Sequence of chain 1.B:
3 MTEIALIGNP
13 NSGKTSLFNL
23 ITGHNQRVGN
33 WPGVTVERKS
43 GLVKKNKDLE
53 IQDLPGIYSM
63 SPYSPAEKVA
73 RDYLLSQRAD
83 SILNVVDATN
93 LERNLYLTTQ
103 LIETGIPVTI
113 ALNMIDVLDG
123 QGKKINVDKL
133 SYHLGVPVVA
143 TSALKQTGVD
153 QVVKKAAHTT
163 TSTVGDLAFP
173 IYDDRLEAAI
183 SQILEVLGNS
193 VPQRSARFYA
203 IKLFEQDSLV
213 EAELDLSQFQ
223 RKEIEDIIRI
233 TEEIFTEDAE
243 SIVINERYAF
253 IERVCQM

A small-molecule ligand and the protein it binds are described below.
Small molecule (SMILES): Nc1nc2c(ncn2[C@@H]2O[C@H](CO[P](=O)(O)O[P](=O)(O)NP(=O)(O)O)[C@@H](O)[C@H]2O)c(=O)[nH]1

Binding-site contacts:
Ligand atom C4' contacts residue ASN13 of chain 1.B at 3.5 Å.
Ligand atom N2 contacts residue LEU146 of chain 1.B at 3.4 Å.
Ligand atom O6 contacts residue SER144 of chain 1.B at 3.2 Å.
Ligand atom PB contacts residue MG1 of chain 1.F at 3.3 Å.
Ligand atom C2 contacts residue ASP118 of chain 1.B at 3.5 Å.
Ligand atom O3' contacts residue ASN32 of chain 1.B at 3.3 Å.
Ligand atom O1B contacts residue GLY15 of chain 1.B at 3.1 Å (h-bond).
Ligand atom O1G contacts residue PRO12 of chain 1.B at 3.5 Å.
Ligand atom N1 contacts residue ASP118 of chain 1.B at 2.6 Å (salt-bridge).
Ligand atom O4' contacts residue MET116 of chain 1.B at 3.3 Å.
Ligand atom O1G contacts residue LYS16 of chain 1.B at 2.8 Å (salt-bridge).
Ligand atom O2B contacts residue THR17 of chain 1.B at 2.7 Å (h-bond).
Ligand atom PG contacts residue MG1 of chain 1.F at 3.1 Å.
Ligand atom O1B contacts residue SER14 of chain 1.B at 3.3 Å (h-bond).
Ligand atom C8 contacts residue SER18 of chain 1.B at 3.5 Å.
Ligand atom O1A contacts residue SER18 of chain 1.B at 2.7 Å (h-bond).
Ligand atom O6 contacts residue MET116 of chain 1.B at 3.4 Å (h-bond).
Ligand atom C6 contacts residue MET116 of chain 1.B at 3.5 Å (hydrophobic).
Ligand atom O2A contacts residue GLY31 of chain 1.B at 3.3 Å (h-bond).
Ligand atom C5' contacts residue ASN13 of chain 1.B at 3.2 Å.
Ligand atom O5' contacts residue SER18 of chain 1.B at 3.5 Å (h-bond).
Ligand atom C4' contacts residue GLY31 of chain 1.B at 3.5 Å.
Ligand atom O3A contacts residue GLY15 of chain 1.B at 3.0 Å (h-bond).
Ligand atom N7 contacts residue ALA145 of chain 1.B at 3.5 Å.
Ligand atom C5' contacts residue GLY31 of chain 1.B at 3.1 Å.
Ligand atom N2 contacts residue ASP118 of chain 1.B at 2.8 Å (salt-bridge).
Ligand atom O6 contacts residue ASN115 of chain 1.B at 3.1 Å (h-bond).
Ligand atom N3B contacts residue MG1 of chain 1.F at 3.5 Å.
Ligand atom O2B contacts residue MG1 of chain 1.F at 1.9 Å.
Ligand atom O2G contacts residue VAL36 of chain 1.B at 2.8 Å (h-bond).
Ligand atom O3G contacts residue THR37 of chain 1.B at 2.8 Å (h-bond).
Ligand atom O1A contacts residue THR17 of chain 1.B at 3.4 Å (h-bond).
Ligand atom O1G contacts residue GLY58 of chain 1.B at 3.1 Å (h-bond).
Ligand atom O6 contacts residue ALA145 of chain 1.B at 2.8 Å (h-bond).
Ligand atom O1B contacts residue LYS16 of chain 1.B at 2.7 Å (salt-bridge).
Ligand atom O3G contacts residue MG1 of chain 1.F at 2.0 Å.
Ligand atom N2 contacts residue VAL119 of chain 1.B at 3.3 Å.
Ligand atom N3B contacts residue ASN13 of chain 1.B at 3.1 Å (h-bond).
Ligand atom N7 contacts residue ASN115 of chain 1.B at 3.3 Å (h-bond).
Ligand atom O2G contacts residue GLY35 of chain 1.B at 2.8 Å (h-bond).